Binding-site contacts:
Ligand atom C4 contacts residue HIS164 of chain 1.A at 3.2 Å.
Ligand atom O4 contacts residue GLN257 of chain 1.A at 2.8 Å (h-bond).
Ligand atom O2' contacts residue LYS39 of chain 1.A at 2.8 Å (salt-bridge).
Ligand atom N3 contacts residue TYR254 of chain 1.A at 3.0 Å (h-bond).
Ligand atom O2 contacts residue ASN338 of chain 1.A at 3.2 Å (h-bond).
Ligand atom O4 contacts residue GLN342 of chain 1.A at 3.2 Å (h-bond).
Ligand atom N2 contacts residue GLU295 of chain 1.A at 2.8 Å (salt-bridge).
Ligand atom O4 contacts residue GLN86 of chain 1.A at 2.9 Å (h-bond).
Ligand atom N3 contacts residue ASN82 of chain 1.A at 2.8 Å (h-bond).
Ligand atom O2' contacts residue TYR251 of chain 1.A at 3.1 Å.
Ligand atom N3 contacts residue HIS164 of chain 1.A at 3.2 Å.
Ligand atom N1 contacts residue GLN129 of chain 1.A at 3.0 Å (h-bond).
Ligand atom O2 contacts residue ARG202 of chain 1.A at 2.9 Å (salt-bridge).
Ligand atom C8 contacts residue TYR254 of chain 1.A at 3.1 Å (hydrophobic).
Ligand atom O2 contacts residue ASN253 of chain 1.A at 2.9 Å (h-bond).
Ligand atom N3 contacts residue TYR339 of chain 1.A at 3.1 Å (h-bond).
Ligand atom N1 contacts residue TYR339 of chain 1.A at 3.2 Å (h-bond).
Ligand atom C4 contacts residue TYR126 of chain 1.A at 3.2 Å (hydrophobic).
Ligand atom N1 contacts residue GLU295 of chain 1.A at 2.6 Å (salt-bridge).
Ligand atom N6 contacts residue GLU46 of chain 1.A at 2.9 Å (salt-bridge).
Ligand atom C2 contacts residue TYR339 of chain 1.A at 3.0 Å (hydrophobic).
Ligand atom N1 contacts residue HIS164 of chain 1.A at 3.3 Å.
Ligand atom O2' contacts residue LYS288 of chain 1.A at 2.9 Å (salt-bridge).
Ligand atom N3 contacts residue ASN253 of chain 1.A at 3.0 Å (h-bond).
Ligand atom N1 contacts residue GLU46 of chain 1.A at 2.6 Å (salt-bridge).
Ligand atom O4 contacts residue LYS395 of chain 1.A at 3.0 Å (salt-bridge).
Ligand atom N3 contacts residue ARG202 of chain 1.A at 2.9 Å (salt-bridge).
Ligand atom C2 contacts residue HIS292 of chain 1.A at 3.2 Å.
Ligand atom N2 contacts residue SER291 of chain 1.A at 2.9 Å (h-bond).
Ligand atom N3 contacts residue ASN338 of chain 1.A at 3.0 Å (h-bond).
Ligand atom C2 contacts residue TYR83 of chain 1.A at 3.1 Å (hydrophobic).
Ligand atom N7 contacts residue TYR254 of chain 1.A at 3.3 Å (h-bond).
Ligand atom N6 contacts residue GLN129 of chain 1.A at 2.9 Å (h-bond).
Ligand atom C2 contacts residue GLU295 of chain 1.A at 3.2 Å.
Ligand atom C2 contacts residue TYR254 of chain 1.A at 2.9 Å (hydrophobic).
Ligand atom O2 contacts residue ASN82 of chain 1.A at 2.9 Å (h-bond).
Ligand atom N1 contacts residue TYR254 of chain 1.A at 3.0 Å (h-bond).
Ligand atom C2 contacts residue GLU46 of chain 1.A at 3.2 Å.
Ligand atom O3' contacts residue LYS288 of chain 1.A at 3.3 Å (salt-bridge).
Ligand atom N1 contacts residue TYR83 of chain 1.A at 3.1 Å (h-bond).

Sequence of chain 1.A:
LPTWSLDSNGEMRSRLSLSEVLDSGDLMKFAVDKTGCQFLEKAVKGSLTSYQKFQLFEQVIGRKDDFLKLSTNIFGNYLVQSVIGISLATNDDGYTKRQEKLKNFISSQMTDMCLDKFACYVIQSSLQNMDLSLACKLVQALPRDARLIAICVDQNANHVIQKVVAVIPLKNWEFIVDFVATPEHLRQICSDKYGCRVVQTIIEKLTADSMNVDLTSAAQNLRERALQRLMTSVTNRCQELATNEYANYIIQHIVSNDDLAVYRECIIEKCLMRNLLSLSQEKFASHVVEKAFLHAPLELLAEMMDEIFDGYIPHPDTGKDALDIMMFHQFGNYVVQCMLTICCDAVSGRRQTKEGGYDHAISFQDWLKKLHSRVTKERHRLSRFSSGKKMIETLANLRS

This small molecule binds to this protein.
Small molecule (SMILES): Nc1ccn([C@@H]2O[C@H](CO[P](=O)(O)O[C@H]3[C@@H](O)[C@H](n4ccc(N)nc4=O)O[C@@H]3CO[P](=O)(O)O[C@H]3[C@@H](O)[C@H](n4cnc5c(=O)nc(N)[nH]c54)O[C@@H]3CO[P](=O)(O)O[C@H]3[C@@H](O)[C@H](n4ccc(=O)[nH]c4=O)O[C@@H]3CO[P](=O)(O)O[C@H]3[C@@H](O)[C@H](n4cnc5c(=O)nc(N)[nH]c54)O[C@@H]3CO[P](=O)(O)O[C@H]3[C@@H](O)[C@H](n4ccc(=O)[nH]c4=O)O[C@@H]3CO)[C@@H](O[P](=O)(O)OC[C@H]3O[C@@H](n4cnc5c(N)ncnc54)[C@H](O)[C@@H]3O[P](=O)(O)OC[C@H]3O[C@@H](n4ccc(=O)[nH]c4=O)[C@H](O)[C@@H]3O[P](=O)(O)OC[C@H]3O[C@@H](n4cnc5c(N)ncnc54)[C@H](O)[C@@H]3O)[C@H]2O)c(=O)n1